Binding-site contacts:
Ligand atom C5 contacts residue ASN314 of chain 1.B at 3.6 Å.
Ligand atom O5 contacts residue ASN314 of chain 1.B at 2.4 Å (h-bond).
Ligand atom O3 contacts residue ASN314 of chain 1.B at 3.4 Å (h-bond).
Ligand atom C2 contacts residue ASN314 of chain 1.B at 2.4 Å.
Ligand atom C8 contacts residue HIS339 of chain 1.B at 4.2 Å.
Ligand atom C7 contacts residue HIS339 of chain 1.B at 4.4 Å.
Ligand atom N2 contacts residue ASN314 of chain 1.B at 3.5 Å (h-bond).
Ligand atom C1 contacts residue ASN314 of chain 1.B at 1.4 Å.
Ligand atom N2 contacts residue HIS339 of chain 1.B at 4.3 Å.
Ligand atom C3 contacts residue ASN314 of chain 1.B at 3.4 Å.
Ligand atom C4 contacts residue ASN314 of chain 1.B at 4.1 Å.
Ligand atom C7 contacts residue ASN314 of chain 1.B at 4.3 Å.

The protein below binds the small molecule below.
Small molecule (SMILES): CC(=O)N[C@@H]1[C@@H](O)[C@H](O)[C@@H](CO)O[C@H]1O

Sequence of chain 1.B:
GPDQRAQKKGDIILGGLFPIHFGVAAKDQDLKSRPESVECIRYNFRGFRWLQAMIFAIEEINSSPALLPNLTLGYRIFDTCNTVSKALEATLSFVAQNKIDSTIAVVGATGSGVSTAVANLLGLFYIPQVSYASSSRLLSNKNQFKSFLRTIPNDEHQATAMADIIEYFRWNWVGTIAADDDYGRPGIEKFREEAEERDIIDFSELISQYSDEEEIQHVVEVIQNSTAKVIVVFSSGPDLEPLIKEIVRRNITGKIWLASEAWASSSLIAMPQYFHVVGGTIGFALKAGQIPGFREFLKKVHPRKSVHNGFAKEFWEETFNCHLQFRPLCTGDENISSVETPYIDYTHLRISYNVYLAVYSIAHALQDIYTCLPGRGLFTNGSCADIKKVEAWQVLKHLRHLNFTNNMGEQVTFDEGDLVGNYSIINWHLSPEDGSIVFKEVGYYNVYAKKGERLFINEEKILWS